The small molecule below binds the protein below.
Small molecule (SMILES): CC(=O)N[C@H]1[C@H](O[C@H]2[C@H](O)[C@@H](NC(C)=O)CO[C@@H]2CO)O[C@H](CO)[C@@H](O)[C@@H]1O[C@@H]1O[C@H](CO)[C@@H](O)[C@H](O[C@H]2O[C@H](CO)[C@@H](O)[C@H](O)[C@@H]2O)[C@@H]1O

Sequence of chain 1.A:
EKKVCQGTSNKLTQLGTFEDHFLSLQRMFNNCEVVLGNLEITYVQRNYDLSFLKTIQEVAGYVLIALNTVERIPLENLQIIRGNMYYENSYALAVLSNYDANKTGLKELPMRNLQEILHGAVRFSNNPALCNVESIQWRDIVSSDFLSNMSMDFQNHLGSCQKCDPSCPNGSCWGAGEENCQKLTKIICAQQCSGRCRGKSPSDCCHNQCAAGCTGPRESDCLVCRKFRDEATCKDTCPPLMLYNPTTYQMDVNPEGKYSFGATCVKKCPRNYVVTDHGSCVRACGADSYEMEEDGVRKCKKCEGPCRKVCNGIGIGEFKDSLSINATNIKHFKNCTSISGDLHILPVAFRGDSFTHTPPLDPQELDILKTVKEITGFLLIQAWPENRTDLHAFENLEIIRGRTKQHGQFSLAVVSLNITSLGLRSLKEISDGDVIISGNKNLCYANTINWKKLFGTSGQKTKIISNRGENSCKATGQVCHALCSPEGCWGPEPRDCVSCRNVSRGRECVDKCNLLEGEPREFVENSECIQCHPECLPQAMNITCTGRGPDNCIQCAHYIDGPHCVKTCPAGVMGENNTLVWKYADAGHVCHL

Binding-site contacts:
Ligand atom O2 contacts residue ASP347 of chain 1.A at 3.7 Å.
Ligand atom O6 contacts residue ASP347 of chain 1.A at 4.1 Å.
Ligand atom C8 contacts residue THR382 of chain 1.A at 3.7 Å.
Ligand atom O5 contacts residue ASP347 of chain 1.A at 4.4 Å.
Ligand atom O5 contacts residue ASN352 of chain 1.A at 2.5 Å (h-bond).
Ligand atom O7 contacts residue THR382 of chain 1.A at 4.1 Å.
Ligand atom O3 contacts residue ASP347 of chain 1.A at 4.3 Å.
Ligand atom C3 contacts residue THR382 of chain 1.A at 4.4 Å.
Ligand atom C3 contacts residue ASN352 of chain 1.A at 3.8 Å.
Ligand atom C6 contacts residue ASP347 of chain 1.A at 4.2 Å.
Ligand atom C4 contacts residue ASP347 of chain 1.A at 4.0 Å.
Ligand atom C6 contacts residue ASN355 of chain 1.A at 4.3 Å.
Ligand atom O3 contacts residue THR382 of chain 1.A at 3.8 Å.
Ligand atom C2 contacts residue LEU349 of chain 1.A at 3.8 Å (hydrophobic).
Ligand atom O3 contacts residue ASN115 of chain 1.A at 3.3 Å (h-bond).
Ligand atom C3 contacts residue ASP347 of chain 1.A at 3.9 Å.
Ligand atom C8 contacts residue ASN352 of chain 1.A at 4.0 Å.
Ligand atom C2 contacts residue ASP347 of chain 1.A at 4.0 Å.
Ligand atom O2 contacts residue ASP347 of chain 1.A at 4.3 Å.
Ligand atom O3 contacts residue LEU349 of chain 1.A at 4.2 Å.
Ligand atom C2 contacts residue ASP347 of chain 1.A at 3.9 Å.
Ligand atom C7 contacts residue ASP379 of chain 1.A at 4.0 Å.
Ligand atom N2 contacts residue LEU349 of chain 1.A at 3.8 Å.
Ligand atom O5 contacts residue SER350 of chain 1.A at 3.6 Å.
Ligand atom O5 contacts residue ASN355 of chain 1.A at 4.3 Å.
Ligand atom C1 contacts residue SER350 of chain 1.A at 4.1 Å.
Ligand atom C7 contacts residue ASN352 of chain 1.A at 3.6 Å.
Ligand atom O7 contacts residue VAL374 of chain 1.A at 3.6 Å.
Ligand atom C6 contacts residue SER348 of chain 1.A at 3.7 Å.
Ligand atom C8 contacts residue THR384 of chain 1.A at 3.3 Å.
Ligand atom C1 contacts residue ASN352 of chain 1.A at 1.4 Å.
Ligand atom C7 contacts residue THR382 of chain 1.A at 3.9 Å.
Ligand atom C5 contacts residue ASP347 of chain 1.A at 3.6 Å.
Ligand atom O7 contacts residue ASP379 of chain 1.A at 3.1 Å (salt-bridge).
Ligand atom C8 contacts residue ASP379 of chain 1.A at 4.4 Å.
Ligand atom C4 contacts residue ASN352 of chain 1.A at 4.2 Å.
Ligand atom N2 contacts residue ASN352 of chain 1.A at 2.9 Å (h-bond).
Ligand atom C5 contacts residue ASN352 of chain 1.A at 3.8 Å.
Ligand atom O4 contacts residue ASP347 of chain 1.A at 3.3 Å.
Ligand atom C2 contacts residue ASN352 of chain 1.A at 2.4 Å.